Binding-site contacts:
Ligand atom CAZ contacts residue LEU10 of chain 1.A at 4.4 Å (hydrophobic).
Ligand atom CAL contacts residue LEU178 of chain 1.A at 4.3 Å (hydrophobic).
Ligand atom CAY contacts residue PRO174 of chain 1.A at 4.1 Å (hydrophobic).
Ligand atom CAB contacts residue Y011 of chain 1.H at 3.8 Å.
Ligand atom CAQ contacts residue Y011 of chain 1.G at 4.5 Å.
Ligand atom CAK contacts residue Y011 of chain 1.G at 4.1 Å.
Ligand atom CAX contacts residue GLN262 of chain 1.A at 4.3 Å.
Ligand atom OAH contacts residue TYR54 of chain 1.E at 4.4 Å.
Ligand atom CAS contacts residue LEU181 of chain 1.A at 4.0 Å (hydrophobic).
Ligand atom CAM contacts residue PRO174 of chain 1.A at 3.9 Å (hydrophobic).
Ligand atom OAH contacts residue THR175 of chain 1.A at 4.0 Å.
Ligand atom CAD contacts residue THR177 of chain 1.A at 3.9 Å.
Ligand atom CAY contacts residue MET266 of chain 1.A at 4.1 Å (hydrophobic).
Ligand atom OAW contacts residue MET266 of chain 1.A at 4.4 Å.
Ligand atom CAI contacts residue LEU10 of chain 1.A at 4.4 Å (hydrophobic).
Ligand atom CAL contacts residue MET266 of chain 1.A at 4.1 Å (hydrophobic).
Ligand atom CAL contacts residue GLN262 of chain 1.A at 4.0 Å.
Ligand atom CAD contacts residue LEU178 of chain 1.A at 4.4 Å (hydrophobic).
Ligand atom OAW contacts residue LEU10 of chain 1.A at 3.8 Å.
Ligand atom CAY contacts residue LEU178 of chain 1.A at 4.4 Å (hydrophobic).
Ligand atom CAV contacts residue PRO174 of chain 1.A at 4.2 Å (hydrophobic).
Ligand atom OAG contacts residue MET266 of chain 1.A at 4.3 Å.
Ligand atom CAR contacts residue LEU178 of chain 1.A at 4.3 Å (hydrophobic).
Ligand atom CAZ contacts residue THR177 of chain 1.A at 4.4 Å.
Ligand atom OAG contacts residue LEU178 of chain 1.A at 3.4 Å.
Ligand atom CAM contacts residue MET266 of chain 1.A at 4.4 Å (hydrophobic).
Ligand atom CAV contacts residue LEU10 of chain 1.A at 3.7 Å (hydrophobic).
Ligand atom CBC contacts residue LEU10 of chain 1.A at 3.8 Å (hydrophobic).
Ligand atom CAE contacts residue Y011 of chain 1.G at 3.6 Å.
Ligand atom CAI contacts residue THR177 of chain 1.A at 3.6 Å.
Ligand atom OAH contacts residue GLN262 of chain 1.A at 3.6 Å.
Ligand atom CAK contacts residue THR177 of chain 1.A at 3.9 Å.
Ligand atom CAD contacts residue LEU181 of chain 1.A at 3.8 Å (hydrophobic).
Ligand atom CAX contacts residue THR175 of chain 1.A at 4.2 Å.
Ligand atom CAB contacts residue Y011 of chain 1.G at 4.3 Å.
Ligand atom OAG contacts residue PRO174 of chain 1.A at 3.5 Å (h-bond).

Sequence of chain 1.A:
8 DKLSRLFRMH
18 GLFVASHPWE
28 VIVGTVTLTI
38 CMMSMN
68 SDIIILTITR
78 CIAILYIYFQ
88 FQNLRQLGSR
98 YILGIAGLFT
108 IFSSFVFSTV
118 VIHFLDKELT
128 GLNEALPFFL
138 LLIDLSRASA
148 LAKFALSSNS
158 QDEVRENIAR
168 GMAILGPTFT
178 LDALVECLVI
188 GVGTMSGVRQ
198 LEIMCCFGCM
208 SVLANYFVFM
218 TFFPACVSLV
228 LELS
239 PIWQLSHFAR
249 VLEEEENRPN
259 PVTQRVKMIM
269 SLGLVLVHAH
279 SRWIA

This small molecule binds to this protein.
Small molecule (SMILES): CC(C)CCC[C@@H](C)[C@H]1CC[C@H]2[C@@H]3CC=C4C[C@@H](OC(=O)CCC(=O)O)CC[C@]4(C)[C@H]3CC[C@]12C

Sequence of chain 1.E:
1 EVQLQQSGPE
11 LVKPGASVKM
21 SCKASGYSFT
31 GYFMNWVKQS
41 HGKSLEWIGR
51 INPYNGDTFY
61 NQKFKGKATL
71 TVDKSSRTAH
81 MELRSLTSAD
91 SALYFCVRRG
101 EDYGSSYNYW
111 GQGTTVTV